This small molecule binds to this protein.
Small molecule (SMILES): OC[C@H]1O[C@@H](O)[C@H](O)[C@@H](O)[C@@H]1O

Sequence of chain 1.C:
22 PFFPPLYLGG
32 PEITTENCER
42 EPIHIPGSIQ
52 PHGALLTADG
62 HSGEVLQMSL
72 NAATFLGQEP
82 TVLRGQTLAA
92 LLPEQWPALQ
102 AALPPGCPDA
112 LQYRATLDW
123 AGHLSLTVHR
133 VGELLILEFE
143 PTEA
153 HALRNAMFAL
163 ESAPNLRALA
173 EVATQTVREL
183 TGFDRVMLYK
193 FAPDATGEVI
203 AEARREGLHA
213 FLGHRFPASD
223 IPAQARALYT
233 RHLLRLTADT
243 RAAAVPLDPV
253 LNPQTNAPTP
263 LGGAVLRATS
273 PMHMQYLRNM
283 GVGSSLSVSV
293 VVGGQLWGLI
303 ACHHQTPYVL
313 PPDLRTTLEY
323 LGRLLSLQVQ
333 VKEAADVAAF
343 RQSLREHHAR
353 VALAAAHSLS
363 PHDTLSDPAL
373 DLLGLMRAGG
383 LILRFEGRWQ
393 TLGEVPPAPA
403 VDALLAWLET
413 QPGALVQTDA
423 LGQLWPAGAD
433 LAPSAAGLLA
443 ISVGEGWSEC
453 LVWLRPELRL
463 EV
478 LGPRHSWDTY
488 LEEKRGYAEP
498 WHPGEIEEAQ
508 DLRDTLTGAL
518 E

Binding-site contacts:
Ligand atom O3 contacts residue TRP391 of chain 1.C at 4.3 Å.
Ligand atom C2 contacts residue ARG390 of chain 1.C at 4.4 Å.
Ligand atom O6 contacts residue ASP404 of chain 1.C at 2.3 Å (salt-bridge).
Ligand atom C5 contacts residue ASP404 of chain 1.C at 4.5 Å.
Ligand atom O1 contacts residue GLY389 of chain 1.C at 4.3 Å.
Ligand atom C1 contacts residue TRP391 of chain 1.C at 4.2 Å (hydrophobic).
Ligand atom O1 contacts residue TRP391 of chain 1.C at 4.3 Å.
Ligand atom C2 contacts residue TRP391 of chain 1.C at 4.2 Å (hydrophobic).
Ligand atom O2 contacts residue ARG390 of chain 1.C at 3.7 Å.
Ligand atom O3 contacts residue ARG390 of chain 1.C at 4.3 Å.
Ligand atom C5 contacts residue TRP391 of chain 1.C at 4.1 Å (hydrophobic).
Ligand atom O5 contacts residue ASP404 of chain 1.C at 4.0 Å.
Ligand atom O6 contacts residue TRP391 of chain 1.C at 4.2 Å.
Ligand atom O5 contacts residue TRP391 of chain 1.C at 3.5 Å (h-bond).
Ligand atom O2 contacts residue GLY389 of chain 1.C at 4.0 Å.
Ligand atom C6 contacts residue TRP391 of chain 1.C at 3.7 Å (hydrophobic).
Ligand atom C6 contacts residue ASP404 of chain 1.C at 3.5 Å.
Ligand atom C4 contacts residue TRP391 of chain 1.C at 4.1 Å (hydrophobic).